Binding-site contacts:
Ligand atom N2 contacts residue ASN270 of chain 1.D at 3.0 Å (h-bond).
Ligand atom O5 contacts residue ASN270 of chain 1.D at 2.3 Å (h-bond).
Ligand atom C7 contacts residue ASN270 of chain 1.D at 3.5 Å.
Ligand atom O6 contacts residue ASN270 of chain 1.D at 4.5 Å.
Ligand atom C5 contacts residue THR272 of chain 1.D at 3.6 Å.
Ligand atom C1 contacts residue THR272 of chain 1.D at 3.1 Å.
Ligand atom O7 contacts residue ASN270 of chain 1.D at 4.1 Å.
Ligand atom C2 contacts residue ASN270 of chain 1.D at 2.5 Å.
Ligand atom C4 contacts residue ASN270 of chain 1.D at 4.2 Å.
Ligand atom O6 contacts residue ASN273 of chain 1.D at 3.6 Å (h-bond).
Ligand atom C8 contacts residue ASN270 of chain 1.D at 3.3 Å.
Ligand atom O5 contacts residue THR272 of chain 1.D at 3.1 Å (h-bond).
Ligand atom O5 contacts residue ASN273 of chain 1.D at 3.5 Å.
Ligand atom C1 contacts residue ASN273 of chain 1.D at 4.0 Å.
Ligand atom O6 contacts residue THR272 of chain 1.D at 4.4 Å.
Ligand atom C8 contacts residue THR272 of chain 1.D at 4.4 Å.
Ligand atom C6 contacts residue THR272 of chain 1.D at 4.3 Å.
Ligand atom C5 contacts residue ASN270 of chain 1.D at 3.7 Å.
Ligand atom C1 contacts residue ASN270 of chain 1.D at 1.4 Å.
Ligand atom C3 contacts residue ASN270 of chain 1.D at 3.8 Å.

Sequence of chain 1.D:
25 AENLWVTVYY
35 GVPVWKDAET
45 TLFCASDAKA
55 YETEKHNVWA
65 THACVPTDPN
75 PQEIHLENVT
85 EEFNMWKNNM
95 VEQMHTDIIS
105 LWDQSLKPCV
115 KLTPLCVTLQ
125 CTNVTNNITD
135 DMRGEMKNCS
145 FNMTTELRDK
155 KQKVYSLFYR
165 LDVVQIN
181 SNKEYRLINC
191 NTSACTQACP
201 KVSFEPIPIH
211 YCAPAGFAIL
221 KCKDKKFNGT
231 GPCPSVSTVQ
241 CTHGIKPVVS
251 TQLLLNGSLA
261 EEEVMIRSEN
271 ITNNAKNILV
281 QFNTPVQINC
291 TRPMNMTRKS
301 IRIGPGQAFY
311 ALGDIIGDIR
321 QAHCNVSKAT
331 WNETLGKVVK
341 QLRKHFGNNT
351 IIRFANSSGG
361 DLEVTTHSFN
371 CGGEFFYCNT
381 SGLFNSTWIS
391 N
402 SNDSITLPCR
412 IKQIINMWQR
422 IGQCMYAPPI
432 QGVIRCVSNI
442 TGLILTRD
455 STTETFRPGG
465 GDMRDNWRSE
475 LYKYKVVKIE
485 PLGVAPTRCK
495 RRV

This small molecule binds to this protein.
Small molecule (SMILES): CC(=O)N[C@@H]1[C@@H](O)[C@H](O)[C@@H](CO)O[C@H]1O